Binding-site contacts:
Ligand atom O7 contacts residue LEU354 of chain 1.B at 4.4 Å.
Ligand atom C2 contacts residue ASN351 of chain 1.B at 2.4 Å.
Ligand atom O7 contacts residue LEU49 of chain 1.B at 4.0 Å.
Ligand atom O7 contacts residue ASN351 of chain 1.B at 4.2 Å.
Ligand atom C4 contacts residue ASN351 of chain 1.B at 4.2 Å.
Ligand atom N2 contacts residue LEU347 of chain 1.B at 4.3 Å.
Ligand atom C8 contacts residue LYS51 of chain 1.B at 3.2 Å.
Ligand atom C8 contacts residue ASN351 of chain 1.B at 3.4 Å.
Ligand atom C5 contacts residue ASN351 of chain 1.B at 3.7 Å.
Ligand atom C7 contacts residue LYS51 of chain 1.B at 4.2 Å.
Ligand atom C8 contacts residue LEU354 of chain 1.B at 4.4 Å (hydrophobic).
Ligand atom C7 contacts residue LEU347 of chain 1.B at 4.1 Å (hydrophobic).
Ligand atom N2 contacts residue ASN351 of chain 1.B at 2.9 Å (h-bond).
Ligand atom O6 contacts residue ALA350 of chain 1.B at 4.3 Å.
Ligand atom C1 contacts residue ASN351 of chain 1.B at 1.4 Å.
Ligand atom O7 contacts residue LEU347 of chain 1.B at 3.6 Å.
Ligand atom O3 contacts residue LYS51 of chain 1.B at 4.4 Å.
Ligand atom C7 contacts residue ASN351 of chain 1.B at 3.3 Å.
Ligand atom C3 contacts residue ASN351 of chain 1.B at 3.8 Å.
Ligand atom O5 contacts residue ASN351 of chain 1.B at 2.4 Å (h-bond).

A protein and the small-molecule ligand that binds it are described below.
Small molecule (SMILES): CC(=O)N[C@@H]1[C@@H](O)[C@H](O)[C@@H](CO)O[C@H]1O

Sequence of chain 1.B:
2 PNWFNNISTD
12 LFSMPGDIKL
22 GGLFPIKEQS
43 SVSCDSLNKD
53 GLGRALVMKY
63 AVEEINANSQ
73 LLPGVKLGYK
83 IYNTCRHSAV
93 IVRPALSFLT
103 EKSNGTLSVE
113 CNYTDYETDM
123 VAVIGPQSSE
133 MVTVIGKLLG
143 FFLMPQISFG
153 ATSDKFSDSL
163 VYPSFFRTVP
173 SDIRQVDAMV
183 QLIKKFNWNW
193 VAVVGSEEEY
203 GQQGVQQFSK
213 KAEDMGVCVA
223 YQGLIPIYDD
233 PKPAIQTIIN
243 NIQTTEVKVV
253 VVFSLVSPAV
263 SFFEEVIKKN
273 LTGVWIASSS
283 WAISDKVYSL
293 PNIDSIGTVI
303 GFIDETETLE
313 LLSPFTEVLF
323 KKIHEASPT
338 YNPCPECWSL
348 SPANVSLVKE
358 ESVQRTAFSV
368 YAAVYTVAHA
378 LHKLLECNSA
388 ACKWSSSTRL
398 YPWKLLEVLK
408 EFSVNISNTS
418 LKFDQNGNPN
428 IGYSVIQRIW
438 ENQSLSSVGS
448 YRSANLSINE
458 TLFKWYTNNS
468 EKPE